Sequence of chain 1.A:
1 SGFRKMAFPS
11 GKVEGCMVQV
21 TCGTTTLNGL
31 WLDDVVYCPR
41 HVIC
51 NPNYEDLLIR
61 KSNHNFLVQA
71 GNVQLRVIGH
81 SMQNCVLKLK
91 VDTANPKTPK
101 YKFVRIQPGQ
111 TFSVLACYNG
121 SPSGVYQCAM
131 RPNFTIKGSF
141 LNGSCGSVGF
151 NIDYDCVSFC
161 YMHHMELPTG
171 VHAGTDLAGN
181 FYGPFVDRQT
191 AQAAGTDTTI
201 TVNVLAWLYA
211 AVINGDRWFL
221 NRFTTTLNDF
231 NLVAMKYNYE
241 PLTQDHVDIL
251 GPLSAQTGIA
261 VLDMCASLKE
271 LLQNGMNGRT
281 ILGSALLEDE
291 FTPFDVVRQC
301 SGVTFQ

A small-molecule ligand and the protein it binds are described below.
Small molecule (SMILES): CC(C)(C)NC(=O)N[C@H](C(=O)N1C[C@H]2[C@@H]([C@H]1C(=O)N[C@@H](C[C@@H]1CCNC1=O)[C@@H](O)C(N)=O)C2(C)C)C(C)(C)C

Binding-site contacts:
Ligand atom O33 contacts residue GLU166 of chain 1.A at 2.9 Å (salt-bridge).
Ligand atom O5 contacts residue GLY143 of chain 1.A at 2.8 Å (h-bond).
Ligand atom C28 contacts residue MET165 of chain 1.A at 3.6 Å (hydrophobic).
Ligand atom C1 contacts residue ASN142 of chain 1.A at 3.6 Å.
Ligand atom C28 contacts residue THR190 of chain 1.A at 3.2 Å.
Ligand atom C25 contacts residue ASP187 of chain 1.A at 3.7 Å.
Ligand atom O9 contacts residue CYS145 of chain 1.A at 2.6 Å (h-bond).
Ligand atom C8 contacts residue HIS41 of chain 1.A at 3.6 Å.
Ligand atom C8 contacts residue CYS145 of chain 1.A at 1.8 Å (hydrophobic).
Ligand atom N23 contacts residue PHE140 of chain 1.A at 3.5 Å (h-bond).
Ligand atom O26 contacts residue HIS163 of chain 1.A at 2.6 Å (h-bond).
Ligand atom O26 contacts residue GLU166 of chain 1.A at 3.6 Å.
Ligand atom C9 contacts residue GLU166 of chain 1.A at 3.5 Å.
Ligand atom C14 contacts residue HIS164 of chain 1.A at 3.5 Å.
Ligand atom O29 contacts residue GLN189 of chain 1.A at 2.4 Å (h-bond).
Ligand atom C1 contacts residue GLY143 of chain 1.A at 3.5 Å.
Ligand atom C27 contacts residue PRO168 of chain 1.A at 3.7 Å (hydrophobic).
Ligand atom C19 contacts residue CYS145 of chain 1.A at 3.1 Å (hydrophobic).
Ligand atom N16 contacts residue HIS164 of chain 1.A at 2.8 Å (h-bond).
Ligand atom C27 contacts residue GLN192 of chain 1.A at 3.6 Å.
Ligand atom N23 contacts residue GLU166 of chain 1.A at 3.3 Å (salt-bridge).
Ligand atom C15 contacts residue HIS164 of chain 1.A at 3.6 Å.
Ligand atom C24 contacts residue GLU166 of chain 1.A at 3.6 Å.
Ligand atom N2 contacts residue ASN142 of chain 1.A at 3.3 Å (h-bond).
Ligand atom C13 contacts residue GLN189 of chain 1.A at 3.5 Å.
Ligand atom O5 contacts residue CYS145 of chain 1.A at 2.7 Å (h-bond).
Ligand atom N10 contacts residue GLU166 of chain 1.A at 2.9 Å (salt-bridge).
Ligand atom C24 contacts residue HIS163 of chain 1.A at 3.7 Å.
Ligand atom N16 contacts residue CYS145 of chain 1.A at 3.1 Å (h-bond).
Ligand atom O26 contacts residue PHE140 of chain 1.A at 3.6 Å.
Ligand atom C1 contacts residue CYS145 of chain 1.A at 2.8 Å (hydrophobic).
Ligand atom C9 contacts residue GLN189 of chain 1.A at 3.5 Å.
Ligand atom O5 contacts residue SER144 of chain 1.A at 2.9 Å (h-bond).
Ligand atom O5 contacts residue ASN142 of chain 1.A at 3.7 Å.
Ligand atom O9 contacts residue HIS41 of chain 1.A at 2.5 Å (h-bond).
Ligand atom N8 contacts residue GLU166 of chain 1.A at 3.2 Å (salt-bridge).
Ligand atom C28 contacts residue GLN192 of chain 1.A at 3.4 Å.
Ligand atom C17 contacts residue CYS145 of chain 1.A at 2.7 Å (hydrophobic).
Ligand atom O33 contacts residue MET165 of chain 1.A at 3.3 Å.
Ligand atom C28 contacts residue ARG188 of chain 1.A at 3.4 Å.

Sequence of chain 2.A:
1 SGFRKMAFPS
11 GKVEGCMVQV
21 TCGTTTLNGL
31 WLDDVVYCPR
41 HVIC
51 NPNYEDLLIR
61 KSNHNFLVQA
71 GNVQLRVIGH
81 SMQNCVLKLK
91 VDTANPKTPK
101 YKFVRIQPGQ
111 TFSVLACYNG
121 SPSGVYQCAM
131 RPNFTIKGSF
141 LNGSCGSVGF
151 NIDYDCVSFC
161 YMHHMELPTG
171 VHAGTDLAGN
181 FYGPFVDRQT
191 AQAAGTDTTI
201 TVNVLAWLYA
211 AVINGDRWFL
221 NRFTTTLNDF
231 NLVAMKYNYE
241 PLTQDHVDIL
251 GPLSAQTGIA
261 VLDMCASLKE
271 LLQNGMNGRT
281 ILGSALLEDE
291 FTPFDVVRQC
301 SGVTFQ